Sequence of chain 1.B:
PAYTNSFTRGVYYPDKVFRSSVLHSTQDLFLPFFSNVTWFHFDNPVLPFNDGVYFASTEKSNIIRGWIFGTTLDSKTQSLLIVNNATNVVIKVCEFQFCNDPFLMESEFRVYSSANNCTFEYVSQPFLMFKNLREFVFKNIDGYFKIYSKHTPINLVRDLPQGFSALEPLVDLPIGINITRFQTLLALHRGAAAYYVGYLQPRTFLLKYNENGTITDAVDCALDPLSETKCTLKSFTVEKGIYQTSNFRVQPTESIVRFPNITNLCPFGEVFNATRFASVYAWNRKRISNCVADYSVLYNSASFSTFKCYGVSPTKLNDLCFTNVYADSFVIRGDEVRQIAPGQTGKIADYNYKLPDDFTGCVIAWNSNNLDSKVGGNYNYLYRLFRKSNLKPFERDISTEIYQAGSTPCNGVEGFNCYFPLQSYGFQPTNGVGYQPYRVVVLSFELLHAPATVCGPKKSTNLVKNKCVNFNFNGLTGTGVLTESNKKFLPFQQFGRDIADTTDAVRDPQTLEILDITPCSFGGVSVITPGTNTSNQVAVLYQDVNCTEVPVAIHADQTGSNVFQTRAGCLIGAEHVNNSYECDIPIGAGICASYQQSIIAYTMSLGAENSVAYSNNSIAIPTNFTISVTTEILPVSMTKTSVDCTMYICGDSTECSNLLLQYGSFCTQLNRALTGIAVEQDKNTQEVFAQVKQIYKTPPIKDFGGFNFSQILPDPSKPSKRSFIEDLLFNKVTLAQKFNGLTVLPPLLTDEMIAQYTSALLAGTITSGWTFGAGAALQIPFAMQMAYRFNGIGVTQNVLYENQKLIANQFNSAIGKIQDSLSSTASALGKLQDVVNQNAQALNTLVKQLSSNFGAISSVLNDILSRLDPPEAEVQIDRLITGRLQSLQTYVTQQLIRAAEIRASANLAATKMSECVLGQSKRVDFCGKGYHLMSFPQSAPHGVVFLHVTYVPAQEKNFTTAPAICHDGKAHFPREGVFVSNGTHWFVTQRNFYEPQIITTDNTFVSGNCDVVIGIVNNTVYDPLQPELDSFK

The protein below binds the small molecule below.
Small molecule (SMILES): CC(=O)N[C@@H]1[C@@H](O)[C@H](O)[C@@H](CO)O[C@H]1O

Binding-site contacts:
Ligand atom C7 contacts residue ASN331 of chain 1.B at 3.0 Å.
Ligand atom C8 contacts residue SER530 of chain 1.B at 4.4 Å.
Ligand atom C8 contacts residue ASN331 of chain 1.B at 3.3 Å.
Ligand atom C2 contacts residue ASN331 of chain 1.B at 2.5 Å.
Ligand atom C5 contacts residue ASN331 of chain 1.B at 3.6 Å.
Ligand atom C7 contacts residue GLN580 of chain 1.B at 4.0 Å.
Ligand atom N2 contacts residue ASN331 of chain 1.B at 2.6 Å (h-bond).
Ligand atom C1 contacts residue ASN331 of chain 1.B at 1.4 Å.
Ligand atom C8 contacts residue GLN580 of chain 1.B at 4.0 Å.
Ligand atom O5 contacts residue ASN331 of chain 1.B at 2.3 Å (h-bond).
Ligand atom C3 contacts residue ASN331 of chain 1.B at 3.8 Å.
Ligand atom O7 contacts residue GLN580 of chain 1.B at 3.2 Å.
Ligand atom C4 contacts residue ASN331 of chain 1.B at 4.2 Å.
Ligand atom O7 contacts residue ASN331 of chain 1.B at 3.6 Å.